This small molecule binds to this protein.
Small molecule (SMILES): O=C(O)C1=C[C@@H](OP(=O)(O)O)[C@@H](O)[C@H](O)C1

Sequence of chain 1.D:
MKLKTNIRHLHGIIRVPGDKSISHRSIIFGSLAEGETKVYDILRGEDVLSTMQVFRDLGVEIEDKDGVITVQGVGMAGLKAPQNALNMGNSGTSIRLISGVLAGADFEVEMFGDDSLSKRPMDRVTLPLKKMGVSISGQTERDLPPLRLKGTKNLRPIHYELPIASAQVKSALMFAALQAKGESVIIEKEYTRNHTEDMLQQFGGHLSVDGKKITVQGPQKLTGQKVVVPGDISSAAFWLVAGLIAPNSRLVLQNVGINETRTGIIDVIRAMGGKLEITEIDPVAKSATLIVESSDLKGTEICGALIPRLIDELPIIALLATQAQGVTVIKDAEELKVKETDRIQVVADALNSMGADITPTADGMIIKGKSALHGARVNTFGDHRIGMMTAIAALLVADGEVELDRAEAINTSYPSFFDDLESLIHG

Binding-site contacts:
Ligand atom O2 contacts residue ASP312 of chain 1.D at 2.9 Å (salt-bridge).
Ligand atom C5 contacts residue THR93 of chain 1.D at 3.9 Å.
Ligand atom C4 contacts residue ASP312 of chain 1.D at 3.3 Å.
Ligand atom O8 contacts residue ARG124 of chain 1.D at 3.8 Å.
Ligand atom O7 contacts residue ALA165 of chain 1.D at 3.9 Å.
Ligand atom O5 contacts residue SER21 of chain 1.D at 2.8 Å (h-bond).
Ligand atom O8 contacts residue LYS339 of chain 1.D at 3.4 Å (salt-bridge).
Ligand atom O3 contacts residue ASP312 of chain 1.D at 2.8 Å (salt-bridge).
Ligand atom O8 contacts residue SER166 of chain 1.D at 3.6 Å.
Ligand atom C7 contacts residue ARG25 of chain 1.D at 3.5 Å.
Ligand atom C6 contacts residue THR93 of chain 1.D at 3.6 Å.
Ligand atom O7 contacts residue LYS339 of chain 1.D at 3.5 Å (salt-bridge).
Ligand atom O3 contacts residue LYS20 of chain 1.D at 3.3 Å (salt-bridge).
Ligand atom C1 contacts residue GLN168 of chain 1.D at 3.9 Å.
Ligand atom C5 contacts residue GPJ1 of chain 1.K at 3.8 Å.
Ligand atom O2 contacts residue GPJ1 of chain 1.K at 3.8 Å.
Ligand atom O6 contacts residue SER166 of chain 1.D at 2.8 Å (h-bond).
Ligand atom C4 contacts residue LYS339 of chain 1.D at 3.9 Å.
Ligand atom C2 contacts residue ARG193 of chain 1.D at 3.9 Å.
Ligand atom C2 contacts residue GLN168 of chain 1.D at 3.6 Å.
Ligand atom C7 contacts residue SER21 of chain 1.D at 3.7 Å.
Ligand atom C5 contacts residue GLN168 of chain 1.D at 3.8 Å.
Ligand atom C5 contacts residue ASP312 of chain 1.D at 3.6 Å.
Ligand atom O4 contacts residue GLN168 of chain 1.D at 3.4 Å.
Ligand atom O6 contacts residue ALA167 of chain 1.D at 2.9 Å (h-bond).
Ligand atom O5 contacts residue ARG25 of chain 1.D at 3.0 Å (salt-bridge).
Ligand atom O4 contacts residue ARG25 of chain 1.D at 2.8 Å (salt-bridge).
Ligand atom O1 contacts residue LYS339 of chain 1.D at 3.1 Å (salt-bridge).
Ligand atom O5 contacts residue THR93 of chain 1.D at 3.9 Å.
Ligand atom C1 contacts residue THR93 of chain 1.D at 3.9 Å.
Ligand atom C6 contacts residue SER21 of chain 1.D at 3.5 Å.
Ligand atom O2 contacts residue LYS339 of chain 1.D at 2.7 Å (salt-bridge).
Ligand atom C1 contacts residue ARG193 of chain 1.D at 3.7 Å.
Ligand atom O6 contacts residue GLN168 of chain 1.D at 2.9 Å (h-bond).
Ligand atom O1 contacts residue GLN168 of chain 1.D at 3.4 Å (h-bond).
Ligand atom C4 contacts residue ARG193 of chain 1.D at 3.9 Å.
Ligand atom O3 contacts residue GPJ1 of chain 1.K at 3.0 Å (h-bond).
Ligand atom P1 contacts residue SER166 of chain 1.D at 3.6 Å.
Ligand atom P1 contacts residue LYS339 of chain 1.D at 3.6 Å.
Ligand atom C6 contacts residue ARG193 of chain 1.D at 3.7 Å.